This small molecule binds to this protein.
Small molecule (SMILES): NC(=O)CC[C@H](N)C(=O)O

Binding-site contacts:
Ligand atom OE1 contacts residue ALA24 of chain 2.A at 3.9 Å.
Ligand atom OE1 contacts residue LYS31 of chain 2.A at 3.3 Å (salt-bridge).
Ligand atom CB contacts residue LYS31 of chain 2.A at 4.0 Å.
Ligand atom CD contacts residue LYS31 of chain 2.A at 3.2 Å.
Ligand atom C contacts residue SER32 of chain 2.A at 3.7 Å.
Ligand atom CA contacts residue LYS31 of chain 2.A at 4.0 Å.
Ligand atom OE1 contacts residue PRO30 of chain 2.A at 4.1 Å.
Ligand atom OE1 contacts residue ILE29 of chain 2.A at 3.5 Å (h-bond).
Ligand atom CA contacts residue SER32 of chain 2.A at 3.8 Å.
Ligand atom OXT contacts residue SER32 of chain 2.A at 3.9 Å.
Ligand atom NE2 contacts residue LYS31 of chain 2.A at 3.0 Å.
Ligand atom CG contacts residue PRO30 of chain 2.A at 3.9 Å (hydrophobic).
Ligand atom O contacts residue SER32 of chain 2.A at 3.2 Å.
Ligand atom CD contacts residue ILE29 of chain 2.A at 4.4 Å (hydrophobic).
Ligand atom CD contacts residue PRO30 of chain 2.A at 4.2 Å (hydrophobic).
Ligand atom N contacts residue SER32 of chain 2.A at 4.2 Å.
Ligand atom NE2 contacts residue ASP21 of chain 2.A at 3.6 Å (salt-bridge).
Ligand atom OXT contacts residue LYS31 of chain 2.A at 3.4 Å.
Ligand atom CA contacts residue PRO30 of chain 2.A at 4.4 Å (hydrophobic).
Ligand atom CG contacts residue LYS31 of chain 2.A at 3.5 Å.

Sequence of chain 2.A:
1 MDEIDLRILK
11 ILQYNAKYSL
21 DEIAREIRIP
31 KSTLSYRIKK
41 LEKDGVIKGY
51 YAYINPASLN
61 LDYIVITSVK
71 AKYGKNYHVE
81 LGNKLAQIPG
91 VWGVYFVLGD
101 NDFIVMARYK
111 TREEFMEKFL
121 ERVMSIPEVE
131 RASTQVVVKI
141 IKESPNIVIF